A protein and the small-molecule ligand that binds it are described below.
Small molecule (SMILES): Nc1ncnc2c1ncn2[C@H]1C[C@H](O)[C@@H](COP(=O)(O)O)O1

Sequence of chain 51.A:
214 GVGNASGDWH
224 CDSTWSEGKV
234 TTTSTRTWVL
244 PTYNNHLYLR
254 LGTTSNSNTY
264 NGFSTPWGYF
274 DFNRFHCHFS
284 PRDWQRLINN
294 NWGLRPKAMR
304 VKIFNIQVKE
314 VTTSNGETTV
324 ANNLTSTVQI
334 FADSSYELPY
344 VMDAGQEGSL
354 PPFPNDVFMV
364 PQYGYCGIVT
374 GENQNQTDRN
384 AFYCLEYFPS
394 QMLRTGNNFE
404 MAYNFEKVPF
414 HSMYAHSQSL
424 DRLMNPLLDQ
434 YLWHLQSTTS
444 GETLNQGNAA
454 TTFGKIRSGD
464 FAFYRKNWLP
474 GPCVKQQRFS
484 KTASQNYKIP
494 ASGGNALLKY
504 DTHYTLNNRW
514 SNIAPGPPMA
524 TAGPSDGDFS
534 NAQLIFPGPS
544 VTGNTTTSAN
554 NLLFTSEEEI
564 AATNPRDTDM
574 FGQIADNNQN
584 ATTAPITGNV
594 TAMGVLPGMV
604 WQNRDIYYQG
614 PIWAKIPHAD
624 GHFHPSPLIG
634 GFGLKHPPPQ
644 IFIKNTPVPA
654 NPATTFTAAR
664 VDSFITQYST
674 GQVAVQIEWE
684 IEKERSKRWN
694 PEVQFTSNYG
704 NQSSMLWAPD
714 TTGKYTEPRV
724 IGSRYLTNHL

Binding-site contacts:
Ligand atom N7 contacts residue PRO412 of chain 18.A at 4.3 Å.
Ligand atom C5 contacts residue PRO412 of chain 18.A at 4.2 Å (hydrophobic).
Ligand atom N6 contacts residue GLY634 of chain 18.A at 3.8 Å.
Ligand atom N6 contacts residue SER629 of chain 18.A at 3.0 Å (h-bond).
Ligand atom N7 contacts residue PRO628 of chain 18.A at 3.3 Å (h-bond).
Ligand atom C6 contacts residue SER629 of chain 18.A at 3.5 Å.
Ligand atom N7 contacts residue ASN606 of chain 18.A at 4.2 Å.
Ligand atom N7 contacts residue SER629 of chain 18.A at 3.1 Å (h-bond).
Ligand atom N6 contacts residue PRO628 of chain 18.A at 3.4 Å (h-bond).
Ligand atom N9 contacts residue PRO628 of chain 18.A at 3.7 Å.
Ligand atom N3 contacts residue PRO628 of chain 18.A at 3.5 Å (h-bond).
Ligand atom N1 contacts residue VAL411 of chain 18.A at 4.3 Å.
Ligand atom O2P contacts residue ASP623 of chain 51.A at 3.2 Å (salt-bridge).
Ligand atom N9 contacts residue PRO412 of chain 18.A at 4.2 Å.
Ligand atom C2 contacts residue PRO628 of chain 18.A at 3.5 Å (hydrophobic).
Ligand atom N6 contacts residue PHE635 of chain 18.A at 3.7 Å.
Ligand atom C2' contacts residue PRO628 of chain 18.A at 3.6 Å (hydrophobic).
Ligand atom O3' contacts residue PRO628 of chain 18.A at 4.1 Å.
Ligand atom N1 contacts residue PRO628 of chain 18.A at 3.2 Å (h-bond).
Ligand atom P contacts residue HIS625 of chain 51.A at 3.9 Å.
Ligand atom C5 contacts residue PRO628 of chain 18.A at 2.7 Å (hydrophobic).
Ligand atom C4 contacts residue PRO412 of chain 18.A at 4.1 Å (hydrophobic).
Ligand atom C1' contacts residue HIS627 of chain 18.A at 4.3 Å.
Ligand atom C6 contacts residue PRO628 of chain 18.A at 2.8 Å (hydrophobic).
Ligand atom C8 contacts residue HIS627 of chain 18.A at 3.5 Å.
Ligand atom N6 contacts residue GLY636 of chain 18.A at 3.2 Å (h-bond).
Ligand atom O1P contacts residue HIS625 of chain 51.A at 2.8 Å (h-bond).
Ligand atom C8 contacts residue PRO628 of chain 18.A at 3.8 Å (hydrophobic).
Ligand atom C8 contacts residue SER629 of chain 18.A at 4.2 Å.
Ligand atom C3' contacts residue HIS627 of chain 18.A at 4.3 Å.
Ligand atom C2 contacts residue GLY636 of chain 18.A at 3.2 Å.
Ligand atom C6 contacts residue PRO412 of chain 18.A at 4.3 Å (hydrophobic).
Ligand atom C4 contacts residue PRO628 of chain 18.A at 3.0 Å (hydrophobic).
Ligand atom C6 contacts residue GLY636 of chain 18.A at 3.6 Å.
Ligand atom C2' contacts residue HIS627 of chain 18.A at 3.2 Å.
Ligand atom N1 contacts residue GLY636 of chain 18.A at 2.9 Å (h-bond).
Ligand atom C1' contacts residue PRO628 of chain 18.A at 3.9 Å (hydrophobic).
Ligand atom N7 contacts residue HIS627 of chain 18.A at 4.1 Å.
Ligand atom C8 contacts residue PRO412 of chain 18.A at 4.3 Å (hydrophobic).
Ligand atom C5 contacts residue SER629 of chain 18.A at 3.5 Å.

Sequence of chain 18.A:
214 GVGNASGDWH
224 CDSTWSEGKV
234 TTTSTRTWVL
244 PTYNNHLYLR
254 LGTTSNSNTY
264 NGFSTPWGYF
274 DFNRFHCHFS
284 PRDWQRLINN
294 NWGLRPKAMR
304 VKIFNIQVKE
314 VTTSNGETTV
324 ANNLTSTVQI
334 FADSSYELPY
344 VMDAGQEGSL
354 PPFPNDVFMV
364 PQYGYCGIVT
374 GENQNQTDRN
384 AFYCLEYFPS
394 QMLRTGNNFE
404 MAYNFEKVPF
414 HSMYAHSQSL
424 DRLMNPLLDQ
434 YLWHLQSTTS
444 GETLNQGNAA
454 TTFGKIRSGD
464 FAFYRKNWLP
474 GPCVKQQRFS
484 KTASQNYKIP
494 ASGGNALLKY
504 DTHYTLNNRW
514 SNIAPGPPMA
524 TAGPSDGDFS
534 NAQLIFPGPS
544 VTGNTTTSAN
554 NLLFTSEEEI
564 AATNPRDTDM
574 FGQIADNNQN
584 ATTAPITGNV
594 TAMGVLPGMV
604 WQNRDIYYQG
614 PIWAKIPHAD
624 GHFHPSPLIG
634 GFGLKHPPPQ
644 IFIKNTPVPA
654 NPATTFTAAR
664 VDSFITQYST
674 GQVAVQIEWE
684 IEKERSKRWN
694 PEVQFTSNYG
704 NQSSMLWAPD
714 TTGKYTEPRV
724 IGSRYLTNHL